A small-molecule ligand and the protein it binds are described below.
Small molecule (SMILES): N[C@@H](CC(=O)O)C(=O)O

Binding-site contacts:
Ligand atom O contacts residue SER65 of chain 2.A at 2.4 Å (h-bond).
Ligand atom CA contacts residue GLU290 of chain 2.B at 3.2 Å.
Ligand atom CA contacts residue GLN66 of chain 2.A at 3.8 Å.
Ligand atom N contacts residue GLN66 of chain 2.A at 3.2 Å (h-bond).
Ligand atom OD2 contacts residue GLY95 of chain 2.A at 4.4 Å.
Ligand atom N contacts residue ASN255 of chain 2.B at 3.3 Å (h-bond).
Ligand atom C contacts residue ASP97 of chain 2.A at 4.0 Å.
Ligand atom O contacts residue ASP97 of chain 2.A at 3.2 Å.
Ligand atom OD1 contacts residue VAL96 of chain 2.A at 2.8 Å (h-bond).
Ligand atom C contacts residue GLY95 of chain 2.A at 3.6 Å.
Ligand atom CG contacts residue VAL96 of chain 2.A at 3.9 Å (hydrophobic).
Ligand atom N contacts residue GLU290 of chain 2.B at 2.6 Å (salt-bridge).
Ligand atom CB contacts residue VAL96 of chain 2.A at 4.1 Å (hydrophobic).
Ligand atom CA contacts residue ASP97 of chain 2.A at 3.9 Å.
Ligand atom O contacts residue GLN66 of chain 2.A at 3.7 Å.
Ligand atom OXT contacts residue GLY64 of chain 2.A at 3.3 Å.
Ligand atom O contacts residue GLY95 of chain 2.A at 3.3 Å.
Ligand atom CB contacts residue ASP97 of chain 2.A at 3.9 Å.
Ligand atom CB contacts residue GLU290 of chain 2.B at 3.5 Å.
Ligand atom OD1 contacts residue ALA121 of chain 2.A at 3.5 Å (h-bond).
Ligand atom CG contacts residue ALA121 of chain 2.A at 4.1 Å (hydrophobic).
Ligand atom OXT contacts residue SER65 of chain 2.A at 2.7 Å (h-bond).
Ligand atom C contacts residue GLN66 of chain 2.A at 3.5 Å.
Ligand atom O contacts residue VAL96 of chain 2.A at 3.6 Å (h-bond).
Ligand atom OXT contacts residue GLY95 of chain 2.A at 3.4 Å.
Ligand atom OXT contacts residue GLN66 of chain 2.A at 3.7 Å.
Ligand atom N contacts residue ASP97 of chain 2.A at 2.8 Å (salt-bridge).
Ligand atom OD1 contacts residue GLY95 of chain 2.A at 3.4 Å.
Ligand atom O contacts residue GLY64 of chain 2.A at 4.4 Å.
Ligand atom CG contacts residue GLY95 of chain 2.A at 4.0 Å.
Ligand atom C contacts residue GLY64 of chain 2.A at 4.2 Å.
Ligand atom C contacts residue SER65 of chain 2.A at 3.3 Å.
Ligand atom C contacts residue VAL96 of chain 2.A at 4.2 Å (hydrophobic).
Ligand atom OD2 contacts residue ALA121 of chain 2.A at 4.3 Å.

Sequence of chain 2.B:
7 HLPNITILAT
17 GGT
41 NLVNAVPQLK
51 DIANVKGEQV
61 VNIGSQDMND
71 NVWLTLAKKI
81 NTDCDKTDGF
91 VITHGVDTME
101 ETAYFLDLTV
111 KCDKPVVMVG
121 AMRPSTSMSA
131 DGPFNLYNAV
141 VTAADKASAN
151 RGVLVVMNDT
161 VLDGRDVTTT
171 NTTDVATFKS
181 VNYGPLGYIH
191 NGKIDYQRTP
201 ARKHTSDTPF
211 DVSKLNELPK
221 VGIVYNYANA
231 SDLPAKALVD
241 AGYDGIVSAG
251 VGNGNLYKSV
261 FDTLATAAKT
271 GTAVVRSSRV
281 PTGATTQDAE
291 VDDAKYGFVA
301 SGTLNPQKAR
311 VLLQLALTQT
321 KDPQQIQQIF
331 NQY

Sequence of chain 2.A:
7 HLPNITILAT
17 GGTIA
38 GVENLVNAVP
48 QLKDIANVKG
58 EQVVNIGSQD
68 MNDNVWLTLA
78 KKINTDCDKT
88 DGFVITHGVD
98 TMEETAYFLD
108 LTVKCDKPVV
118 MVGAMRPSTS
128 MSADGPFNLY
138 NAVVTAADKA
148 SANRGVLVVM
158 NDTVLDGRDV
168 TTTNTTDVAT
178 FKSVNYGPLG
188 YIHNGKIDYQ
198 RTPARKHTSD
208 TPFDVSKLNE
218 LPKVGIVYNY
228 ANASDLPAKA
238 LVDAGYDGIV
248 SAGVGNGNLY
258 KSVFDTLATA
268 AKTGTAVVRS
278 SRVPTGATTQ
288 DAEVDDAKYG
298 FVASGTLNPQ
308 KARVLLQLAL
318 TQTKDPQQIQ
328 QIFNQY